A protein and the small-molecule ligand that binds it are described below.
Small molecule (SMILES): CC(=O)N[C@@H]1[C@@H](O)[C@H](O)[C@@H](CO)O[C@H]1O

Sequence of chain 2.D:
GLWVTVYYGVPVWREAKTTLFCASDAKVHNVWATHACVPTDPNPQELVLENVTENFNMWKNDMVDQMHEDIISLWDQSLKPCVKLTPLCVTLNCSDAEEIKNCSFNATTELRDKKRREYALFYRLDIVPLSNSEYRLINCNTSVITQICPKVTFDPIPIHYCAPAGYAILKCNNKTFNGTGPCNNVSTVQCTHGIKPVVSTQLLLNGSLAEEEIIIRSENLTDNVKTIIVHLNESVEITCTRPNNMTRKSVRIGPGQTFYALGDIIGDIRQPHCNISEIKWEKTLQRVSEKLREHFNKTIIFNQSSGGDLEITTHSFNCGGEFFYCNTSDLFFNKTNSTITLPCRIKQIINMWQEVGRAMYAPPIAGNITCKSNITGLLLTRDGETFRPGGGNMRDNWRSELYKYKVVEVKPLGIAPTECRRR

Binding-site contacts:
Ligand atom N2 contacts residue ASN198 of chain 2.D at 2.9 Å (h-bond).
Ligand atom C6 contacts residue THR200 of chain 2.D at 3.9 Å.
Ligand atom C8 contacts residue ASN198 of chain 2.D at 4.2 Å.
Ligand atom C7 contacts residue ASN198 of chain 2.D at 3.0 Å.
Ligand atom C8 contacts residue LEU241 of chain 2.D at 3.8 Å (hydrophobic).
Ligand atom O6 contacts residue THR200 of chain 2.D at 4.3 Å.
Ligand atom C7 contacts residue SER238 of chain 2.D at 4.4 Å.
Ligand atom C5 contacts residue ASN198 of chain 2.D at 3.7 Å.
Ligand atom C1 contacts residue THR200 of chain 2.D at 4.4 Å.
Ligand atom O5 contacts residue ASN198 of chain 2.D at 2.4 Å (h-bond).
Ligand atom C7 contacts residue GLU239 of chain 2.D at 4.5 Å.
Ligand atom O6 contacts residue PRO202 of chain 2.D at 3.6 Å.
Ligand atom O7 contacts residue HIS315 of chain 2.D at 3.9 Å.
Ligand atom C4 contacts residue ASN198 of chain 2.D at 4.2 Å.
Ligand atom C2 contacts residue ASN198 of chain 2.D at 2.4 Å.
Ligand atom O5 contacts residue THR200 of chain 2.D at 3.9 Å.
Ligand atom C5 contacts residue THR200 of chain 2.D at 3.8 Å.
Ligand atom C8 contacts residue GLU239 of chain 2.D at 3.2 Å.
Ligand atom C8 contacts residue SER238 of chain 2.D at 3.7 Å.
Ligand atom C3 contacts residue ASN198 of chain 2.D at 3.8 Å.
Ligand atom C7 contacts residue LEU241 of chain 2.D at 4.3 Å (hydrophobic).
Ligand atom O7 contacts residue LEU241 of chain 2.D at 4.0 Å.
Ligand atom O7 contacts residue ASN198 of chain 2.D at 2.7 Å (h-bond).
Ligand atom C1 contacts residue ASN198 of chain 2.D at 1.4 Å.